Sequence of chain 1.A:
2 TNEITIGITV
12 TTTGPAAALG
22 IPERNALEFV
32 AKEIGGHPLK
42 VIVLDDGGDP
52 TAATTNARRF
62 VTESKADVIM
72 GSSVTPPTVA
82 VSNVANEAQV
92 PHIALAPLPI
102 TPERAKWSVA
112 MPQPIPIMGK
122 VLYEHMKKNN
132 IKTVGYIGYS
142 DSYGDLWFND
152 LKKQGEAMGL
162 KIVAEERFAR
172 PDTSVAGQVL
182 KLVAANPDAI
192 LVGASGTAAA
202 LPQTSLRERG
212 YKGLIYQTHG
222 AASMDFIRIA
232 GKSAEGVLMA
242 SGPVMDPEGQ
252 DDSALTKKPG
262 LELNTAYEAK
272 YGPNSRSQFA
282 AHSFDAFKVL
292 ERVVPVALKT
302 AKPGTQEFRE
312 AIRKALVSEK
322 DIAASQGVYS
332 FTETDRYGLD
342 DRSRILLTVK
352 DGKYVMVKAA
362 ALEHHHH

Binding-site contacts:
Ligand atom O3 contacts residue PHE280 of chain 1.A at 3.2 Å.
Ligand atom O4 contacts residue HIS283 of chain 1.A at 2.6 Å (h-bond).
Ligand atom C6 contacts residue ENO1 of chain 1.C at 0.2 Å.
Ligand atom C7 contacts residue LEU20 of chain 1.A at 3.6 Å (hydrophobic).
Ligand atom O1 contacts residue ARG171 of chain 1.A at 2.8 Å (salt-bridge).
Ligand atom C3 contacts residue PHE280 of chain 1.A at 3.7 Å (hydrophobic).
Ligand atom O2 contacts residue THR76 of chain 1.A at 2.7 Å (h-bond).
Ligand atom C8 contacts residue TYR144 of chain 1.A at 3.6 Å (hydrophobic).
Ligand atom C8 contacts residue ENO1 of chain 1.C at 0.7 Å.
Ligand atom O1 contacts residue ENO1 of chain 1.C at 0.2 Å (h-bond).
Ligand atom C2 contacts residue ENO1 of chain 1.C at 0.6 Å.
Ligand atom C6 contacts residue TYR144 of chain 1.A at 3.6 Å (hydrophobic).
Ligand atom O2 contacts residue ENO1 of chain 1.C at 0.3 Å (h-bond).
Ligand atom O4 contacts residue ENO1 of chain 1.C at 0.7 Å (h-bond).
Ligand atom C4 contacts residue ENO1 of chain 1.C at 0.5 Å.
Ligand atom C10 contacts residue ENO1 of chain 1.C at 2.6 Å.
Ligand atom O1 contacts residue TYR140 of chain 1.A at 3.5 Å.
Ligand atom C10 contacts residue SER74 of chain 1.A at 3.5 Å.
Ligand atom O4 contacts residue PRO113 of chain 1.A at 3.6 Å.
Ligand atom O3 contacts residue HIS283 of chain 1.A at 3.0 Å.
Ligand atom O4 contacts residue GLN279 of chain 1.A at 3.1 Å (h-bond).
Ligand atom C9 contacts residue ARG171 of chain 1.A at 3.4 Å.
Ligand atom C7 contacts residue ENO1 of chain 1.C at 0.5 Å.
Ligand atom C5 contacts residue ENO1 of chain 1.C at 0.2 Å.
Ligand atom O3 contacts residue ENO1 of chain 1.C at 1.6 Å.
Ligand atom O1 contacts residue SER196 of chain 1.A at 2.6 Å (h-bond).
Ligand atom O2 contacts residue VAL75 of chain 1.A at 3.6 Å.
Ligand atom C10 contacts residue LEU96 of chain 1.A at 3.3 Å (hydrophobic).
Ligand atom C1 contacts residue ENO1 of chain 1.C at 0.4 Å.
Ligand atom C2 contacts residue LEU20 of chain 1.A at 3.5 Å (hydrophobic).
Ligand atom C6 contacts residue GLY221 of chain 1.A at 3.4 Å.
Ligand atom O2 contacts residue ARG171 of chain 1.A at 2.8 Å (salt-bridge).
Ligand atom C9 contacts residue ENO1 of chain 1.C at 0.3 Å.
Ligand atom O1 contacts residue VAL75 of chain 1.A at 3.5 Å.
Ligand atom O2 contacts residue TYR144 of chain 1.A at 3.5 Å.
Ligand atom C10 contacts residue GLU24 of chain 1.A at 3.1 Å.
Ligand atom C1 contacts residue PRO98 of chain 1.A at 3.6 Å (hydrophobic).
Ligand atom C10 contacts residue PHE280 of chain 1.A at 3.3 Å (hydrophobic).
Ligand atom C6 contacts residue PRO98 of chain 1.A at 3.5 Å (hydrophobic).
Ligand atom C3 contacts residue ENO1 of chain 1.C at 0.7 Å.

The small molecule below binds the protein below.
Small molecule (SMILES): COc1cc(/C=C/C(=O)O)ccc1O